Binding-site contacts:
Ligand atom C5 contacts residue ASN416 of chain 1.A at 3.5 Å.
Ligand atom C5 contacts residue PRO261 of chain 1.A at 3.2 Å (hydrophobic).
Ligand atom C8 contacts residue ASN416 of chain 1.A at 4.4 Å.
Ligand atom O5 contacts residue ASN416 of chain 1.A at 2.2 Å (h-bond).
Ligand atom C8 contacts residue NAG1 of chain 1.S at 3.2 Å.
Ligand atom O7 contacts residue NAG1 of chain 1.S at 4.1 Å.
Ligand atom C6 contacts residue LEU235 of chain 1.A at 3.6 Å (hydrophobic).
Ligand atom N2 contacts residue ASN416 of chain 1.A at 2.7 Å (h-bond).
Ligand atom O6 contacts residue PRO261 of chain 1.A at 2.3 Å.
Ligand atom C1 contacts residue ASN416 of chain 1.A at 1.4 Å.
Ligand atom C2 contacts residue ASN416 of chain 1.A at 2.4 Å.
Ligand atom O5 contacts residue PRO261 of chain 1.A at 2.8 Å.
Ligand atom C6 contacts residue PRO261 of chain 1.A at 3.0 Å (hydrophobic).
Ligand atom C3 contacts residue ASN416 of chain 1.A at 3.7 Å.
Ligand atom C7 contacts residue NAG1 of chain 1.S at 4.2 Å.
Ligand atom C8 contacts residue ASN232 of chain 1.A at 4.5 Å.
Ligand atom C7 contacts residue ASN416 of chain 1.A at 3.3 Å.
Ligand atom O6 contacts residue LEU235 of chain 1.A at 3.2 Å.
Ligand atom C1 contacts residue PRO261 of chain 1.A at 3.4 Å (hydrophobic).
Ligand atom C4 contacts residue ASN416 of chain 1.A at 4.1 Å.
Ligand atom O7 contacts residue ASN416 of chain 1.A at 3.7 Å.

Sequence of chain 1.A:
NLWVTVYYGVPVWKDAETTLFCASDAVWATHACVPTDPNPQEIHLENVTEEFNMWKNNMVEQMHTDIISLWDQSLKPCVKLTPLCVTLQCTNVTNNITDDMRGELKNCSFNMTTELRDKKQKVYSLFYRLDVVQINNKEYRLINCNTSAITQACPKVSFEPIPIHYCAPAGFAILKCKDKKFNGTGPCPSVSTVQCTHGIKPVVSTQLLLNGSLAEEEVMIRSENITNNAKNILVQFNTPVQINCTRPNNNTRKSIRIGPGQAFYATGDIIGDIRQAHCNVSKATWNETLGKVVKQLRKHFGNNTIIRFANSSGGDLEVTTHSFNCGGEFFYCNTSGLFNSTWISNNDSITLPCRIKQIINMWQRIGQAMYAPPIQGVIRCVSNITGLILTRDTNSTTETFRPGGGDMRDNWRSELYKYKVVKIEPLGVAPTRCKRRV

The protein below binds the small molecule below.
Small molecule (SMILES): CC(=O)N[C@H]1[C@H](O[C@H]2[C@H](O)[C@@H](NC(C)=O)CO[C@@H]2CO)O[C@H](CO)[C@@H](O)[C@@H]1O